Sequence of chain 1.E:
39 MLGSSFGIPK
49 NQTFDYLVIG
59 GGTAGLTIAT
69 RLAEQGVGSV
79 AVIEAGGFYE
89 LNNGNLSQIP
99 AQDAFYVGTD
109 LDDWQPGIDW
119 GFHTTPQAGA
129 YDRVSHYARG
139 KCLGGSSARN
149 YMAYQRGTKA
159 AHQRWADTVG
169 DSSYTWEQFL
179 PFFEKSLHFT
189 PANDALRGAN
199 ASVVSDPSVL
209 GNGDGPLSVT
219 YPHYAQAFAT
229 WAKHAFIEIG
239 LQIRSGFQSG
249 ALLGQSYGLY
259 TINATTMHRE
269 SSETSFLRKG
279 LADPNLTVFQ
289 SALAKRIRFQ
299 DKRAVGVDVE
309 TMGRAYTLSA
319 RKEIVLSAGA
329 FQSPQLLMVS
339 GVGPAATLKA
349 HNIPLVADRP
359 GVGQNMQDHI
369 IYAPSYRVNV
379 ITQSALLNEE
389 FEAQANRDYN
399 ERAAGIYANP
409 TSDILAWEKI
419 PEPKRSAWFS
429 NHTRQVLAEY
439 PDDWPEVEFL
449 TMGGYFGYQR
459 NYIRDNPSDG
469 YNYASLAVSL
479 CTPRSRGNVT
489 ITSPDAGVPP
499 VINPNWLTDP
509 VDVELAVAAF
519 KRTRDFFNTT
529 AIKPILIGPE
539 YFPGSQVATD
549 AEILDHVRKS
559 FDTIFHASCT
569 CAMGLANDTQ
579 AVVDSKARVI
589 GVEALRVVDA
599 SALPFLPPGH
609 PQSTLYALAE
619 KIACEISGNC

Binding-site contacts:
Ligand atom C8 contacts residue ILE97 of chain 1.E at 3.8 Å (hydrophobic).
Ligand atom O5 contacts residue PRO282 of chain 1.F at 4.4 Å.
Ligand atom C8 contacts residue TYR397 of chain 1.E at 4.2 Å (hydrophobic).
Ligand atom C1 contacts residue ASN93 of chain 1.E at 1.5 Å.
Ligand atom C2 contacts residue ASN394 of chain 1.E at 4.2 Å.
Ligand atom C3 contacts residue ASN394 of chain 1.E at 3.8 Å.
Ligand atom C2 contacts residue SER42 of chain 1.F at 3.6 Å.
Ligand atom C5 contacts residue PRO282 of chain 1.F at 4.2 Å (hydrophobic).
Ligand atom O7 contacts residue ASN398 of chain 1.E at 2.8 Å (h-bond).
Ligand atom O3 contacts residue ASN394 of chain 1.E at 2.8 Å (h-bond).
Ligand atom C7 contacts residue ASN394 of chain 1.E at 3.4 Å.
Ligand atom C5 contacts residue ASN93 of chain 1.E at 3.7 Å.
Ligand atom C5 contacts residue ASN283 of chain 1.F at 4.1 Å.
Ligand atom O6 contacts residue SER42 of chain 1.F at 3.6 Å.
Ligand atom O7 contacts residue SER42 of chain 1.F at 4.0 Å.
Ligand atom C4 contacts residue ASN93 of chain 1.E at 4.3 Å.
Ligand atom C8 contacts residue ASN394 of chain 1.E at 3.4 Å.
Ligand atom C8 contacts residue TYR405 of chain 1.E at 4.1 Å (hydrophobic).
Ligand atom C7 contacts residue ASN398 of chain 1.E at 3.6 Å.
Ligand atom N2 contacts residue ASN394 of chain 1.E at 3.6 Å (h-bond).
Ligand atom C6 contacts residue ASN283 of chain 1.F at 4.2 Å.
Ligand atom N2 contacts residue ILE97 of chain 1.E at 3.9 Å.
Ligand atom C7 contacts residue ILE97 of chain 1.E at 4.1 Å (hydrophobic).
Ligand atom C5 contacts residue SER42 of chain 1.F at 4.4 Å.
Ligand atom O5 contacts residue ASN93 of chain 1.E at 2.4 Å (h-bond).
Ligand atom C8 contacts residue ASN398 of chain 1.E at 3.7 Å.
Ligand atom C1 contacts residue SER42 of chain 1.F at 3.5 Å.
Ligand atom O7 contacts residue ASN394 of chain 1.E at 3.7 Å.
Ligand atom C2 contacts residue ASN93 of chain 1.E at 2.5 Å.
Ligand atom O5 contacts residue SER42 of chain 1.F at 3.7 Å.
Ligand atom C7 contacts residue ASN93 of chain 1.E at 3.7 Å.
Ligand atom C3 contacts residue ASN93 of chain 1.E at 3.8 Å.
Ligand atom O7 contacts residue ASN93 of chain 1.E at 4.0 Å.
Ligand atom C6 contacts residue PRO282 of chain 1.F at 4.0 Å (hydrophobic).
Ligand atom N2 contacts residue ASN93 of chain 1.E at 3.0 Å (h-bond).
Ligand atom O4 contacts residue PRO282 of chain 1.F at 4.2 Å.
Ligand atom O6 contacts residue PRO282 of chain 1.F at 3.8 Å.
Ligand atom O5 contacts residue ASN283 of chain 1.F at 3.7 Å.
Ligand atom C6 contacts residue SER42 of chain 1.F at 3.3 Å.
Ligand atom N2 contacts residue SER42 of chain 1.F at 4.4 Å.

This protein binds this small molecule.
Small molecule (SMILES): CC(=O)N[C@H]1[C@H](O[C@H]2[C@H](O)[C@@H](NC(C)=O)CO[C@@H]2CO)O[C@H](CO)[C@@H](O[C@H]2O[C@H](CO)[C@@H](O)[C@H](O)[C@@H]2O)[C@@H]1O

Sequence of chain 1.F:
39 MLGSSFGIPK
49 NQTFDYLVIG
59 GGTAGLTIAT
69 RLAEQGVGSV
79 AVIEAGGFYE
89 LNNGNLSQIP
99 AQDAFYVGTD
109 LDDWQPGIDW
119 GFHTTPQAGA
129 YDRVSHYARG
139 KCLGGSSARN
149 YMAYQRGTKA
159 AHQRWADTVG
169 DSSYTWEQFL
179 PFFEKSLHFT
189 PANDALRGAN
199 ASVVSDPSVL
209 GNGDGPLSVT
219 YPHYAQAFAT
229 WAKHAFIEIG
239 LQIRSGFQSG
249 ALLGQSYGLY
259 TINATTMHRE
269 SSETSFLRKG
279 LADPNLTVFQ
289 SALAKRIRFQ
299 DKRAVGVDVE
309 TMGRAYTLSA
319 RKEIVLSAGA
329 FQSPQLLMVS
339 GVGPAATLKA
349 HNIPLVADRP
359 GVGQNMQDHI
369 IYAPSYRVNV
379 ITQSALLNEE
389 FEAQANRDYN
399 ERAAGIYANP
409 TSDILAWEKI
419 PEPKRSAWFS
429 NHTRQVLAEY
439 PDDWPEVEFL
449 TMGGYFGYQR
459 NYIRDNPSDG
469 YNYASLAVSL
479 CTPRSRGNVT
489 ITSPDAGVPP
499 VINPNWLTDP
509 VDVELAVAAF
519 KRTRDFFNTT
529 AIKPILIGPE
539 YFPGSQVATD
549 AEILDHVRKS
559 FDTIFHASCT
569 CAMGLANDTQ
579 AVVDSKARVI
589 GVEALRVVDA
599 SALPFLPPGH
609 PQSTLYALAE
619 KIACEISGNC